Binding-site contacts:
Ligand atom C9 contacts residue GLN96 of chain 1.B at 3.8 Å.
Ligand atom C22 contacts residue TYR123 of chain 1.B at 3.8 Å (hydrophobic).
Ligand atom C15 contacts residue IMD1 of chain 1.J at 3.9 Å.
Ligand atom C25 contacts residue ALA153 of chain 1.B at 3.8 Å (hydrophobic).
Ligand atom C16 contacts residue GLU120 of chain 1.B at 3.9 Å.
Ligand atom C18 contacts residue ASN157 of chain 1.B at 3.7 Å.
Ligand atom C6 contacts residue THR161 of chain 1.B at 3.6 Å.
Ligand atom C9 contacts residue IMD1 of chain 1.J at 3.6 Å.
Ligand atom C19 contacts residue ASN157 of chain 1.B at 3.6 Å.
Ligand atom C7 contacts residue GLN90 of chain 1.B at 3.6 Å.
Ligand atom C22 contacts residue TRP61 of chain 1.B at 3.7 Å (hydrophobic).
Ligand atom C14 contacts residue ASN157 of chain 1.B at 3.8 Å.
Ligand atom C16 contacts residue ASN157 of chain 1.B at 3.6 Å.
Ligand atom N2 contacts residue TYR123 of chain 1.B at 3.9 Å.
Ligand atom C23 contacts residue TYR93 of chain 1.B at 3.4 Å (hydrophobic).
Ligand atom C25 contacts residue GLU120 of chain 1.B at 3.5 Å.
Ligand atom C9 contacts residue GLN90 of chain 1.B at 3.8 Å.
Ligand atom C23 contacts residue GLN96 of chain 1.B at 3.8 Å.
Ligand atom C7 contacts residue THR161 of chain 1.B at 3.6 Å.
Ligand atom C18 contacts residue PHE162 of chain 1.A at 3.8 Å (hydrophobic).
Ligand atom C25 contacts residue ILE124 of chain 1.B at 3.5 Å (hydrophobic).
Ligand atom C15 contacts residue ASN157 of chain 1.B at 3.8 Å.
Ligand atom C10 contacts residue GLN96 of chain 1.B at 3.6 Å.
Ligand atom C19 contacts residue PHE162 of chain 1.A at 3.9 Å (hydrophobic).
Ligand atom C11 contacts residue TYR123 of chain 1.B at 3.8 Å (hydrophobic).
Ligand atom C23 contacts residue IMD1 of chain 1.I at 3.6 Å.
Ligand atom C13 contacts residue GLN90 of chain 1.B at 3.4 Å.
Ligand atom C17 contacts residue ASN157 of chain 1.B at 3.6 Å.
Ligand atom C4 contacts residue ILE99 of chain 1.B at 3.8 Å (hydrophobic).
Ligand atom N2 contacts residue GLN90 of chain 1.B at 3.7 Å.
Ligand atom C11 contacts residue GLN90 of chain 1.B at 3.5 Å.
Ligand atom C12 contacts residue TYR123 of chain 1.B at 3.7 Å (hydrophobic).
Ligand atom N3 contacts residue ASN154 of chain 1.B at 3.8 Å.
Ligand atom C13 contacts residue ASN157 of chain 1.B at 3.6 Å.
Ligand atom C24 contacts residue ASN154 of chain 1.B at 2.3 Å.
Ligand atom C10 contacts residue GLN90 of chain 1.B at 3.9 Å.
Ligand atom C24 contacts residue PHE162 of chain 1.A at 3.9 Å (hydrophobic).
Ligand atom C4 contacts residue TYR103 of chain 1.B at 3.8 Å (hydrophobic).
Ligand atom C12 contacts residue GLN90 of chain 1.B at 3.3 Å.
Ligand atom C8 contacts residue GLN90 of chain 1.B at 3.7 Å.

Sequence of chain 1.A:
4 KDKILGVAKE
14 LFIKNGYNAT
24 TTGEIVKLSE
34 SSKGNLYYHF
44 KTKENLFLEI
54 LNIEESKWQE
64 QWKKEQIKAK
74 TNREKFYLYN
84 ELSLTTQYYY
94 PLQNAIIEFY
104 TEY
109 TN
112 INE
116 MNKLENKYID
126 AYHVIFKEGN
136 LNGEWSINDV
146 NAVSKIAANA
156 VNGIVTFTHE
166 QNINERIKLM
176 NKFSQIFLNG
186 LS

A small-molecule ligand and the protein it binds are described below.
Small molecule (SMILES): CN(C)c1ccc(C(=C2C=CC(=[N+](C)C)C=C2)c2ccccc2)cc1

Sequence of chain 1.B:
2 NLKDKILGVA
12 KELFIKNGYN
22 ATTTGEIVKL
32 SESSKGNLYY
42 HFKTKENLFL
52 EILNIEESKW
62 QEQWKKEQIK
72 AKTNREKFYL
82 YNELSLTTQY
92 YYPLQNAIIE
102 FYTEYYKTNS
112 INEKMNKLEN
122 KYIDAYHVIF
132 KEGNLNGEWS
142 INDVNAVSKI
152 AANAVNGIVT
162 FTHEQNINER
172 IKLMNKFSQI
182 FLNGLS